Sequence of chain 1.A:
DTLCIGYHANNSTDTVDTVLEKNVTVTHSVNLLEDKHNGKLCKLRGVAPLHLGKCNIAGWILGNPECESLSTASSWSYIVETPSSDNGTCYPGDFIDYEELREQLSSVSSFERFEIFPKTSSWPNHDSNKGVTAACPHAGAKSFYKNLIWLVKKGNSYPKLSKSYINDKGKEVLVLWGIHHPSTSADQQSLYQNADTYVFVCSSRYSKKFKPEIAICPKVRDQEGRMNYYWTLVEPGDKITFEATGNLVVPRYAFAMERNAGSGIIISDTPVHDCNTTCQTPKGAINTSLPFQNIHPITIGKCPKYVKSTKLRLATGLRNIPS

Binding-site contacts:
Ligand atom C6 contacts residue ASN278 of chain 1.A at 4.5 Å.
Ligand atom C3 contacts residue ARG47 of chain 1.A at 3.9 Å.
Ligand atom N2 contacts residue ARG47 of chain 1.A at 4.4 Å.
Ligand atom C4 contacts residue ASN278 of chain 1.A at 4.2 Å.
Ligand atom O6 contacts residue THR280 of chain 1.A at 2.9 Å.
Ligand atom O5 contacts residue ASN278 of chain 1.A at 2.3 Å (h-bond).
Ligand atom C3 contacts residue GLY48 of chain 1.A at 4.0 Å.
Ligand atom C1 contacts residue GLY48 of chain 1.A at 4.4 Å.
Ligand atom C7 contacts residue GLY48 of chain 1.A at 3.9 Å.
Ligand atom C6 contacts residue THR280 of chain 1.A at 3.5 Å.
Ligand atom C5 contacts residue ASN278 of chain 1.A at 3.4 Å.
Ligand atom C2 contacts residue ASN278 of chain 1.A at 2.8 Å.
Ligand atom O6 contacts residue ASN278 of chain 1.A at 4.3 Å.
Ligand atom C2 contacts residue GLY48 of chain 1.A at 4.2 Å.
Ligand atom N2 contacts residue ASN278 of chain 1.A at 3.4 Å (h-bond).
Ligand atom O4 contacts residue ARG47 of chain 1.A at 4.0 Å.
Ligand atom N2 contacts residue GLY48 of chain 1.A at 3.5 Å.
Ligand atom C8 contacts residue GLY48 of chain 1.A at 3.4 Å.
Ligand atom C5 contacts residue THR280 of chain 1.A at 4.0 Å.
Ligand atom C1 contacts residue ASN278 of chain 1.A at 1.4 Å.
Ligand atom O3 contacts residue ARG47 of chain 1.A at 4.2 Å.
Ligand atom C3 contacts residue ASN278 of chain 1.A at 3.9 Å.

The protein below binds the small molecule below.
Small molecule (SMILES): CC(=O)N[C@@H]1[C@@H](O)[C@H](O)[C@@H](CO)O[C@H]1O